Binding-site contacts:
Ligand atom C1 contacts residue MET151 of chain 59.C at 3.6 Å (hydrophobic).
Ligand atom C7 contacts residue MET151 of chain 59.C at 4.3 Å (hydrophobic).
Ligand atom C2 contacts residue SER95 of chain 59.H at 3.4 Å.
Ligand atom O5 contacts residue LEU96 of chain 59.H at 4.5 Å.
Ligand atom N2 contacts residue LEU96 of chain 59.H at 3.6 Å.
Ligand atom C3 contacts residue LEU96 of chain 59.H at 4.2 Å (hydrophobic).
Ligand atom C8 contacts residue ASP94 of chain 59.H at 3.5 Å.
Ligand atom N2 contacts residue ASN154 of chain 59.C at 3.9 Å.
Ligand atom O3 contacts residue SER95 of chain 59.H at 3.2 Å (h-bond).
Ligand atom C1 contacts residue SER95 of chain 59.H at 3.6 Å.
Ligand atom C8 contacts residue ASN154 of chain 59.C at 4.2 Å.
Ligand atom C4 contacts residue LEU96 of chain 59.H at 4.3 Å (hydrophobic).
Ligand atom C8 contacts residue SER95 of chain 59.H at 3.5 Å.
Ligand atom O7 contacts residue HIS148 of chain 59.C at 4.0 Å.
Ligand atom N2 contacts residue SER95 of chain 59.H at 2.6 Å (h-bond).
Ligand atom C2 contacts residue MET151 of chain 59.C at 4.1 Å (hydrophobic).
Ligand atom C2 contacts residue ASN154 of chain 59.C at 4.0 Å.
Ligand atom C1 contacts residue LEU96 of chain 59.H at 3.9 Å (hydrophobic).
Ligand atom O5 contacts residue ASN154 of chain 59.C at 4.0 Å.
Ligand atom O5 contacts residue MET151 of chain 59.C at 3.8 Å.
Ligand atom C7 contacts residue GLY150 of chain 59.C at 3.7 Å.
Ligand atom C1 contacts residue ASN154 of chain 59.C at 3.1 Å.
Ligand atom C3 contacts residue SER95 of chain 59.H at 3.2 Å.
Ligand atom O7 contacts residue MET151 of chain 59.C at 3.3 Å.
Ligand atom C7 contacts residue SER95 of chain 59.H at 3.5 Å.
Ligand atom O3 contacts residue LEU96 of chain 59.H at 4.1 Å.
Ligand atom C8 contacts residue GLY150 of chain 59.C at 3.8 Å.
Ligand atom O7 contacts residue GLY150 of chain 59.C at 2.8 Å (h-bond).
Ligand atom O4 contacts residue LEU96 of chain 59.H at 3.2 Å.
Ligand atom C7 contacts residue ASN154 of chain 59.C at 3.4 Å.
Ligand atom O7 contacts residue ASN154 of chain 59.C at 2.9 Å (h-bond).
Ligand atom C2 contacts residue LEU96 of chain 59.H at 3.6 Å (hydrophobic).

Sequence of chain 59.H:
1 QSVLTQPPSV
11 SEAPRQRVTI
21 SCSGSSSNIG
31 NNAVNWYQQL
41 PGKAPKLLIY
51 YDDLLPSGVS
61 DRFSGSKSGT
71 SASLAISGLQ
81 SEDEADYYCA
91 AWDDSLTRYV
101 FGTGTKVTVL

Sequence of chain 59.C:
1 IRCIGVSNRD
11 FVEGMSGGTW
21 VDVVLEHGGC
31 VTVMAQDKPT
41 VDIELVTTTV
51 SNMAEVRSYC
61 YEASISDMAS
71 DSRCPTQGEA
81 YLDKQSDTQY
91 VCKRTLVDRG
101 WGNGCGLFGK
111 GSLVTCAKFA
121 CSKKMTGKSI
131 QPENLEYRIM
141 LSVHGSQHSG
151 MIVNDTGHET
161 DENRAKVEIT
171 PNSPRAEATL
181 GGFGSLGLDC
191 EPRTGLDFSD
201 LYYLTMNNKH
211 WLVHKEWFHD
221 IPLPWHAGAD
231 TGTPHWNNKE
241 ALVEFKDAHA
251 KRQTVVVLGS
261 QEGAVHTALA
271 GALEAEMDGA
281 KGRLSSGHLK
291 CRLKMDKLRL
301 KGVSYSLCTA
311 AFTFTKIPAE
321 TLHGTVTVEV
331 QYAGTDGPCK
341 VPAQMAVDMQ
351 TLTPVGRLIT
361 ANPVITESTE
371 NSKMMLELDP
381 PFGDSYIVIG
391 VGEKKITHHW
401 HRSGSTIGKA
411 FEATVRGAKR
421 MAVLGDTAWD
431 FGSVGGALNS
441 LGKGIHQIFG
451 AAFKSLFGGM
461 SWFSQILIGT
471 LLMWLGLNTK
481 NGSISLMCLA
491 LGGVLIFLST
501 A

The protein below binds the small molecule below.
Small molecule (SMILES): CC(=O)N[C@H]1[C@H](O[C@H]2[C@H](O)[C@@H](NC(C)=O)CO[C@@H]2CO)O[C@H](CO)[C@@H](O)[C@@H]1O